Sequence of chain 1.B:
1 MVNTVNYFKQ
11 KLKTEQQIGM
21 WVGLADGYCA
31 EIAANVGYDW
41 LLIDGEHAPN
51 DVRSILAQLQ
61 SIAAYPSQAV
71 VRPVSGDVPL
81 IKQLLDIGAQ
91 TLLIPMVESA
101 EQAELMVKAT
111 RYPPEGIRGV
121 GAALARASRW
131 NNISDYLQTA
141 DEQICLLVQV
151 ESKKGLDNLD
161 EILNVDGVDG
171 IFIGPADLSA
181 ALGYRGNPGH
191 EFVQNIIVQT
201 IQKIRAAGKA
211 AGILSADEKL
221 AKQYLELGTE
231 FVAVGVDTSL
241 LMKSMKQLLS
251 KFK

The protein below binds the small molecule below.
Small molecule (SMILES): O=C(O)C(=O)C[C@H](O)[C@H](O)CO

Binding-site contacts:
Ligand atom O5 contacts residue GLN149 of chain 1.B at 2.7 Å (h-bond).
Ligand atom O6B contacts residue ASP177 of chain 1.B at 3.0 Å (salt-bridge).
Ligand atom C5 contacts residue GLU151 of chain 1.B at 3.9 Å.
Ligand atom C6 contacts residue ZN1 of chain 1.H at 3.0 Å.
Ligand atom O6B contacts residue PRO175 of chain 1.B at 4.2 Å.
Ligand atom C2 contacts residue LEU214 of chain 1.B at 3.5 Å (hydrophobic).
Ligand atom O6A contacts residue ZN1 of chain 1.H at 4.2 Å.
Ligand atom C5 contacts residue ARG72 of chain 1.B at 3.4 Å.
Ligand atom O6B contacts residue ZN1 of chain 1.H at 2.3 Å.
Ligand atom O6B contacts residue GLU151 of chain 1.B at 3.3 Å (salt-bridge).
Ligand atom O3 contacts residue LEU124 of chain 1.A at 3.5 Å.
Ligand atom O6B contacts residue GLY174 of chain 1.B at 3.5 Å.
Ligand atom O6B contacts residue VAL120 of chain 1.A at 4.1 Å.
Ligand atom O6A contacts residue ASP177 of chain 1.B at 4.2 Å.
Ligand atom C6 contacts residue GLU151 of chain 1.B at 4.0 Å.
Ligand atom C4 contacts residue ZN1 of chain 1.H at 3.6 Å.
Ligand atom C6 contacts residue ASP177 of chain 1.B at 4.0 Å.
Ligand atom O5 contacts residue ZN1 of chain 1.H at 2.2 Å.
Ligand atom O2 contacts residue LEU214 of chain 1.B at 3.4 Å.
Ligand atom O3 contacts residue GLY121 of chain 1.A at 4.0 Å.
Ligand atom C1 contacts residue VAL236 of chain 1.B at 4.2 Å (hydrophobic).
Ligand atom C4 contacts residue ARG72 of chain 1.B at 3.2 Å.
Ligand atom C6 contacts residue GLY174 of chain 1.B at 3.4 Å.
Ligand atom C4 contacts residue TRP21 of chain 1.B at 4.2 Å (hydrophobic).
Ligand atom C5 contacts residue ZN1 of chain 1.H at 2.7 Å.
Ligand atom C5 contacts residue GLN149 of chain 1.B at 3.8 Å.
Ligand atom C6 contacts residue ALA176 of chain 1.B at 3.7 Å (hydrophobic).
Ligand atom O6B contacts residue ALA176 of chain 1.B at 3.5 Å.
Ligand atom O6A contacts residue PRO175 of chain 1.B at 3.3 Å (h-bond).
Ligand atom O5 contacts residue GLY174 of chain 1.B at 3.7 Å.
Ligand atom C5 contacts residue GLY174 of chain 1.B at 3.9 Å.
Ligand atom C6 contacts residue PRO175 of chain 1.B at 4.0 Å (hydrophobic).
Ligand atom O5 contacts residue ARG72 of chain 1.B at 2.8 Å (salt-bridge).
Ligand atom O3 contacts residue VAL120 of chain 1.A at 4.3 Å.
Ligand atom O6A contacts residue ALA176 of chain 1.B at 3.1 Å (h-bond).
Ligand atom O5 contacts residue GLU151 of chain 1.B at 3.1 Å (salt-bridge).
Ligand atom O6A contacts residue GLY174 of chain 1.B at 3.3 Å.
Ligand atom O3 contacts residue ARG72 of chain 1.B at 3.6 Å (salt-bridge).
Ligand atom C3 contacts residue ARG72 of chain 1.B at 4.1 Å.
Ligand atom C1 contacts residue LEU214 of chain 1.B at 3.5 Å (hydrophobic).

Sequence of chain 1.A:
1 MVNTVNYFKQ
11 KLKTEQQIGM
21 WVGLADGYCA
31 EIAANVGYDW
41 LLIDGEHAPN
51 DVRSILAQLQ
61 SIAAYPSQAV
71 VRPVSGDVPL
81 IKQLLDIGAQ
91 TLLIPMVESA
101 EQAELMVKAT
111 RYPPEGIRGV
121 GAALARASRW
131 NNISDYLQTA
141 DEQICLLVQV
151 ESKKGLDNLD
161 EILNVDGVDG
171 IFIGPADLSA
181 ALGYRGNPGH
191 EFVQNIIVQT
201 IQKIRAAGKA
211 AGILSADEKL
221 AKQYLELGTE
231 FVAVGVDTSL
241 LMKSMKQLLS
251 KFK